Sequence of chain 10.C:
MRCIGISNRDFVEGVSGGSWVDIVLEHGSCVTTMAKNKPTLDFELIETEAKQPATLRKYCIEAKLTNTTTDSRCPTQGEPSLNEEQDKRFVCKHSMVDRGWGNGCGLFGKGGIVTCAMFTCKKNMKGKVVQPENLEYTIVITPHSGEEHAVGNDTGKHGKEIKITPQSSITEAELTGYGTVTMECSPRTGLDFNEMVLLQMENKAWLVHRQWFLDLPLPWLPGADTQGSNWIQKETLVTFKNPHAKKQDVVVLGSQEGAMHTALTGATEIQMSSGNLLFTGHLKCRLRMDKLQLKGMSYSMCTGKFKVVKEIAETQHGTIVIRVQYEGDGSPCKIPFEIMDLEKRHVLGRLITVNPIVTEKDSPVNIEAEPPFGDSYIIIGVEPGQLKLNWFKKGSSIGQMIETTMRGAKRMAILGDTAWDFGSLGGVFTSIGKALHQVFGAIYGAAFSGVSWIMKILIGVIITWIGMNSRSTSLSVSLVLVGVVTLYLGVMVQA

Binding-site contacts:
Ligand atom C8 contacts residue ASN153 of chain 10.E at 4.0 Å.
Ligand atom O6 contacts residue HIS158 of chain 10.E at 2.8 Å (h-bond).
Ligand atom O3 contacts residue HIS149 of chain 10.E at 4.2 Å.
Ligand atom C4 contacts residue ASN153 of chain 10.E at 4.2 Å.
Ligand atom O7 contacts residue HIS149 of chain 10.E at 3.6 Å.
Ligand atom O5 contacts residue THR155 of chain 10.E at 4.3 Å.
Ligand atom C1 contacts residue ASN153 of chain 10.E at 1.4 Å.
Ligand atom O6 contacts residue ASN153 of chain 10.E at 4.5 Å.
Ligand atom C4 contacts residue HIS149 of chain 10.E at 4.4 Å.
Ligand atom C7 contacts residue ASN153 of chain 10.E at 3.3 Å.
Ligand atom C2 contacts residue HIS149 of chain 10.E at 3.7 Å.
Ligand atom C1 contacts residue HIS158 of chain 10.E at 3.9 Å.
Ligand atom O5 contacts residue HIS158 of chain 10.E at 3.1 Å (h-bond).
Ligand atom C1 contacts residue HIS149 of chain 10.E at 3.6 Å.
Ligand atom N2 contacts residue ASN153 of chain 10.E at 2.9 Å (h-bond).
Ligand atom O7 contacts residue ASN153 of chain 10.E at 3.3 Å (h-bond).
Ligand atom O6 contacts residue GLY156 of chain 10.E at 4.5 Å.
Ligand atom C5 contacts residue HIS158 of chain 10.E at 4.2 Å.
Ligand atom O6 contacts residue HIS149 of chain 10.E at 3.0 Å (h-bond).
Ligand atom O5 contacts residue ASN153 of chain 10.E at 2.3 Å (h-bond).
Ligand atom C6 contacts residue HIS149 of chain 10.E at 4.2 Å.
Ligand atom C2 contacts residue ASN153 of chain 10.E at 2.4 Å.
Ligand atom C5 contacts residue ASN153 of chain 10.E at 3.6 Å.
Ligand atom C6 contacts residue HIS158 of chain 10.E at 4.0 Å.
Ligand atom C5 contacts residue HIS149 of chain 10.E at 4.4 Å.
Ligand atom C8 contacts residue GLY102 of chain 10.C at 3.3 Å.
Ligand atom C3 contacts residue HIS149 of chain 10.E at 4.5 Å.
Ligand atom C7 contacts residue HIS149 of chain 10.E at 4.5 Å.
Ligand atom C1 contacts residue THR155 of chain 10.E at 4.0 Å.
Ligand atom O5 contacts residue HIS149 of chain 10.E at 3.5 Å (h-bond).
Ligand atom C3 contacts residue ASN153 of chain 10.E at 3.8 Å.

A protein and the small-molecule ligand that binds it are described below.
Small molecule (SMILES): CC(=O)N[C@H]1[C@H](O[C@H]2[C@H](O)[C@@H](NC(C)=O)CO[C@@H]2CO)O[C@H](CO)[C@@H](O)[C@@H]1O

Sequence of chain 10.E:
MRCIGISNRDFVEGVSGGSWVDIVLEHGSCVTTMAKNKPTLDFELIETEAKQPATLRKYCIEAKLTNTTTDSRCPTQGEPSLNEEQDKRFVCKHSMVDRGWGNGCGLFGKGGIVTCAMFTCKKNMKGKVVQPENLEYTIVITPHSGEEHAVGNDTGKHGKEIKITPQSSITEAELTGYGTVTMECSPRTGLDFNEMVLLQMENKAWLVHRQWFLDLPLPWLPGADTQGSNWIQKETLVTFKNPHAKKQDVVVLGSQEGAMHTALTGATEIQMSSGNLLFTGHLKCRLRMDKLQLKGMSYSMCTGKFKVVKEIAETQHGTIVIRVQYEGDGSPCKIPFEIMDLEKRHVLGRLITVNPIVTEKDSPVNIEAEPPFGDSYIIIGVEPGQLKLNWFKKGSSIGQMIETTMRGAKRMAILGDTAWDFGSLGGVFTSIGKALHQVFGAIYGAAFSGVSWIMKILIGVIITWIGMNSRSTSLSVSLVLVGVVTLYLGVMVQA